Binding-site contacts:
Ligand atom C contacts residue GLN201 of chain 2.A at 3.4 Å.
Ligand atom CA contacts residue ASP81 of chain 2.A at 3.9 Å.
Ligand atom CH contacts residue GLN179 of chain 2.A at 3.6 Å.
Ligand atom CG contacts residue THR76 of chain 2.A at 3.7 Å.
Ligand atom CG contacts residue ASP182 of chain 2.A at 3.3 Å.
Ligand atom CC contacts residue GLN179 of chain 2.A at 3.6 Å.
Ligand atom CA contacts residue GLN179 of chain 2.A at 3.6 Å.
Ligand atom CH contacts residue ASP41 of chain 2.A at 3.5 Å.
Ligand atom IE contacts residue GLY39 of chain 2.A at 3.8 Å.
Ligand atom CC contacts residue TYR175 of chain 2.A at 4.0 Å (hydrophobic).
Ligand atom CB contacts residue GLY39 of chain 2.A at 3.6 Å.
Ligand atom CE contacts residue GLN179 of chain 2.A at 3.7 Å.
Ligand atom CB contacts residue TYR175 of chain 2.A at 3.9 Å (hydrophobic).
Ligand atom N contacts residue ASP81 of chain 2.A at 2.8 Å (salt-bridge).
Ligand atom N contacts residue GLN179 of chain 2.A at 2.8 Å (h-bond).
Ligand atom CH contacts residue THR76 of chain 2.A at 3.6 Å.
Ligand atom C contacts residue ASP81 of chain 2.A at 3.8 Å.
Ligand atom CF contacts residue LEU71 of chain 2.A at 3.7 Å (hydrophobic).
Ligand atom OXT contacts residue ASP81 of chain 2.A at 3.2 Å (salt-bridge).
Ligand atom CG contacts residue ASN126 of chain 2.A at 3.8 Å.
Ligand atom OF contacts residue ASP182 of chain 2.A at 2.5 Å (salt-bridge).
Ligand atom CD contacts residue GLN179 of chain 2.A at 3.8 Å.
Ligand atom CG contacts residue LEU71 of chain 2.A at 3.8 Å (hydrophobic).
Ligand atom CC contacts residue GLY39 of chain 2.A at 3.9 Å.
Ligand atom IE contacts residue CYS195 of chain 2.A at 3.6 Å.
Ligand atom CD contacts residue GLY39 of chain 2.A at 3.5 Å.
Ligand atom OF contacts residue GLN179 of chain 2.A at 3.8 Å.
Ligand atom N contacts residue TYR175 of chain 2.A at 2.9 Å (h-bond).
Ligand atom CF contacts residue GLN179 of chain 2.A at 3.7 Å.
Ligand atom CG contacts residue GLN179 of chain 2.A at 3.8 Å.
Ligand atom CF contacts residue ASP182 of chain 2.A at 3.4 Å.
Ligand atom CA contacts residue GLN201 of chain 2.A at 3.1 Å.
Ligand atom N contacts residue GLN201 of chain 2.A at 2.9 Å (h-bond).
Ligand atom O contacts residue GLN201 of chain 2.A at 3.7 Å.
Ligand atom OF contacts residue LEU71 of chain 2.A at 3.9 Å.
Ligand atom CH contacts residue TYR175 of chain 2.A at 3.3 Å (hydrophobic).
Ligand atom CA contacts residue TYR175 of chain 2.A at 3.9 Å (hydrophobic).
Ligand atom OXT contacts residue GLN201 of chain 2.A at 3.5 Å (h-bond).
Ligand atom CE contacts residue GLY39 of chain 2.A at 3.9 Å.
Ligand atom N contacts residue ASN204 of chain 2.A at 4.0 Å.

This protein binds this small molecule.
Small molecule (SMILES): N[C@@H](Cc1ccc(O)c(I)c1)C(=O)O

Sequence of chain 2.A:
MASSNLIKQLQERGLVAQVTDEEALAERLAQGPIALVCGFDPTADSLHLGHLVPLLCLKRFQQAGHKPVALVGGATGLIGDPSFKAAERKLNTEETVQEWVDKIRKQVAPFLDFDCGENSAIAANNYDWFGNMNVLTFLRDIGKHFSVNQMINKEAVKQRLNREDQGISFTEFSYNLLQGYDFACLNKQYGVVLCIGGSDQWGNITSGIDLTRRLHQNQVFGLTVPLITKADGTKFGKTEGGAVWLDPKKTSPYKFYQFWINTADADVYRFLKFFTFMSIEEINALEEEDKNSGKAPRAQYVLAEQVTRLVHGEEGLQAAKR